This small molecule binds to this protein.
Small molecule (SMILES): N[C@H]1CO[C@H](OP(=O)(O)OP(=O)(O)OC[C@H]2O[C@@H](n3ccc(=O)[nH]c3=O)[C@H](O)[C@@H]2O)[C@H](O)[C@H]1O

Sequence of chain 1.D:
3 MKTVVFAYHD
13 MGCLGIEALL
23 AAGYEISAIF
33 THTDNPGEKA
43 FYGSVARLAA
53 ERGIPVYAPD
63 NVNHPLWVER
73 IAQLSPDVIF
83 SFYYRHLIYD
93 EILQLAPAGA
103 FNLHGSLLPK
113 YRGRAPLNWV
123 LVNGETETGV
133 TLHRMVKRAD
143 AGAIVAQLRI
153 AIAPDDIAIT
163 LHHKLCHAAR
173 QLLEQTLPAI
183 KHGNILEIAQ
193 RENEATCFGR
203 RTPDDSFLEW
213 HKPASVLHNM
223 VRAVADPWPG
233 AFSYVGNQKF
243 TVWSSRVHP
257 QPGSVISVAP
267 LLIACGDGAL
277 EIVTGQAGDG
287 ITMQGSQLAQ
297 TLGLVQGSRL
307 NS

Binding-site contacts:
Ligand atom O2A contacts residue ARG116 of chain 1.D at 3.0 Å (salt-bridge).
Ligand atom C4' contacts residue HIS106 of chain 1.D at 3.5 Å.
Ligand atom PA contacts residue ARG87 of chain 1.D at 3.8 Å.
Ligand atom O3' contacts residue TYR85 of chain 1.D at 3.5 Å.
Ligand atom O1A contacts residue ARG116 of chain 1.D at 3.3 Å.
Ligand atom O5' contacts residue ALA117 of chain 1.D at 3.7 Å.
Ligand atom C5 contacts residue ASN120 of chain 1.D at 3.5 Å.
Ligand atom N3 contacts residue ARG203 of chain 1.D at 3.6 Å.
Ligand atom C4 contacts residue ARG203 of chain 1.D at 3.5 Å.
Ligand atom O1A contacts residue ALA117 of chain 1.D at 3.8 Å.
Ligand atom O3' contacts residue TYR86 of chain 1.D at 2.8 Å (h-bond).
Ligand atom N4' contacts residue FNX1 of chain 1.L at 2.7 Å (h-bond).
Ligand atom C4' contacts residue GLY115 of chain 1.D at 3.7 Å.
Ligand atom N1 contacts residue ARG203 of chain 1.D at 3.3 Å (salt-bridge).
Ligand atom C2 contacts residue ARG203 of chain 1.D at 3.3 Å.
Ligand atom C5 contacts residue TRP230 of chain 1.D at 3.8 Å (hydrophobic).
Ligand atom O2' contacts residue ALA117 of chain 1.D at 3.5 Å (h-bond).
Ligand atom O3A contacts residue ARG87 of chain 1.D at 3.0 Å (salt-bridge).
Ligand atom O4 contacts residue ASN120 of chain 1.D at 3.3 Å.
Ligand atom O2' contacts residue ARG116 of chain 1.D at 3.2 Å.
Ligand atom O2A contacts residue ARG87 of chain 1.D at 3.3 Å.
Ligand atom O1B contacts residue ARG87 of chain 1.D at 3.0 Å (salt-bridge).
Ligand atom C5' contacts residue TYR85 of chain 1.D at 3.5 Å (hydrophobic).
Ligand atom O2 contacts residue PRO205 of chain 1.D at 3.1 Å (h-bond).
Ligand atom O2D contacts residue GLU40 of chain 1.D at 3.7 Å.
Ligand atom O4D contacts residue ARG203 of chain 1.D at 3.0 Å (salt-bridge).
Ligand atom O4 contacts residue VAL226 of chain 1.D at 3.2 Å.
Ligand atom C1D contacts residue ARG203 of chain 1.D at 3.4 Å.
Ligand atom C3D contacts residue GLU40 of chain 1.D at 3.8 Å.
Ligand atom O5' contacts residue PRO118 of chain 1.D at 3.4 Å.
Ligand atom PB contacts residue ARG87 of chain 1.D at 3.6 Å.
Ligand atom C3' contacts residue TYR86 of chain 1.D at 3.8 Å (hydrophobic).
Ligand atom O2 contacts residue ARG203 of chain 1.D at 3.3 Å (salt-bridge).
Ligand atom C5' contacts residue HIS106 of chain 1.D at 3.8 Å.
Ligand atom O3B contacts residue ALA117 of chain 1.D at 3.5 Å (h-bond).
Ligand atom O5' contacts residue TYR85 of chain 1.D at 3.6 Å.
Ligand atom N4' contacts residue HIS106 of chain 1.D at 2.8 Å (h-bond).
Ligand atom O4 contacts residue ARG203 of chain 1.D at 3.1 Å (salt-bridge).
Ligand atom O2 contacts residue THR204 of chain 1.D at 3.0 Å.
Ligand atom C5D contacts residue ARG87 of chain 1.D at 3.7 Å.